Sequence of chain 1.A:
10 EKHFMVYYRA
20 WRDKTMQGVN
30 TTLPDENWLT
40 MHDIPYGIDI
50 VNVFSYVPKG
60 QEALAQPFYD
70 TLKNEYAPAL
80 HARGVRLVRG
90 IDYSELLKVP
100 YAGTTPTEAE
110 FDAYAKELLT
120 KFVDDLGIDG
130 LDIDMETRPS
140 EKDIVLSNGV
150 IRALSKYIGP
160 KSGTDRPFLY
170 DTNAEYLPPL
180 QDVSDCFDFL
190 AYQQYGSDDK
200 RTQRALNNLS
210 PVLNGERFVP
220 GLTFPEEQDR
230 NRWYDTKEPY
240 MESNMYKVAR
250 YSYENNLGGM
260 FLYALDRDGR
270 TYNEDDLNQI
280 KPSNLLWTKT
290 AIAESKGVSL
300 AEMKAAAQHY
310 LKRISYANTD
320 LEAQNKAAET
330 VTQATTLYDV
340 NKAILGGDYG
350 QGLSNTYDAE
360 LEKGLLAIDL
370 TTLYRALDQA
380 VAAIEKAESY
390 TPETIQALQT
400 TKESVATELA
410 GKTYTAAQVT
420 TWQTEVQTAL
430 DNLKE

Binding-site contacts:
Ligand atom C8 contacts residue ASP170 of chain 1.A at 3.4 Å.
Ligand atom O1 contacts residue GLN192 of chain 1.A at 2.0 Å (h-bond).
Ligand atom C1 contacts residue SER54 of chain 1.A at 3.3 Å.
Ligand atom C6 contacts residue ARG88 of chain 1.A at 3.3 Å.
Ligand atom O2 contacts residue GLU135 of chain 1.A at 3.1 Å.
Ligand atom O4 contacts residue ASN29 of chain 1.A at 3.2 Å (h-bond).
Ligand atom O4 contacts residue GLU226 of chain 1.A at 2.8 Å (salt-bridge).
Ligand atom C2 contacts residue GLU135 of chain 1.A at 3.3 Å.
Ligand atom O2 contacts residue ASN29 of chain 1.A at 3.0 Å (h-bond).
Ligand atom C3 contacts residue ASP91 of chain 1.A at 3.2 Å.
Ligand atom N2 contacts residue ASP133 of chain 1.A at 3.2 Å (salt-bridge).
Ligand atom O6 contacts residue GLU225 of chain 1.A at 3.0 Å (salt-bridge).
Ligand atom O4 contacts residue TYR262 of chain 1.A at 3.1 Å (h-bond).
Ligand atom O3 contacts residue TRP20 of chain 1.A at 3.1 Å (h-bond).
Ligand atom O3 contacts residue THR136 of chain 1.A at 3.2 Å (h-bond).
Ligand atom O6 contacts residue ARG88 of chain 1.A at 2.7 Å (salt-bridge).
Ligand atom O4 contacts residue GLU94 of chain 1.A at 2.7 Å (salt-bridge).
Ligand atom O3 contacts residue GLU226 of chain 1.A at 2.6 Å (salt-bridge).
Ligand atom O2 contacts residue GLU225 of chain 1.A at 2.7 Å (salt-bridge).
Ligand atom N2 contacts residue GLU135 of chain 1.A at 3.0 Å (salt-bridge).
Ligand atom O5 contacts residue TYR55 of chain 1.A at 3.4 Å.
Ligand atom O4 contacts residue ASP133 of chain 1.A at 2.7 Å (salt-bridge).
Ligand atom O2 contacts residue TYR55 of chain 1.A at 3.2 Å.
Ligand atom O2 contacts residue TYR262 of chain 1.A at 2.5 Å (h-bond).
Ligand atom C7 contacts residue GLN192 of chain 1.A at 3.1 Å.
Ligand atom C4 contacts residue GLU226 of chain 1.A at 3.2 Å.
Ligand atom O7 contacts residue TYR262 of chain 1.A at 3.2 Å.
Ligand atom O6 contacts residue ASP228 of chain 1.A at 3.4 Å.
Ligand atom C1 contacts residue GLN192 of chain 1.A at 3.1 Å.
Ligand atom N2 contacts residue GLN192 of chain 1.A at 3.4 Å (h-bond).
Ligand atom O1 contacts residue GLU135 of chain 1.A at 2.5 Å (salt-bridge).
Ligand atom O4 contacts residue ARG18 of chain 1.A at 3.0 Å (salt-bridge).
Ligand atom O3 contacts residue ASP91 of chain 1.A at 2.8 Å (salt-bridge).
Ligand atom C1 contacts residue ASP133 of chain 1.A at 3.4 Å.
Ligand atom C8 contacts residue GLN192 of chain 1.A at 3.0 Å.
Ligand atom C2 contacts residue ASP133 of chain 1.A at 3.4 Å.
Ligand atom O2 contacts residue ASP133 of chain 1.A at 3.1 Å (salt-bridge).
Ligand atom O3 contacts residue PHE53 of chain 1.A at 2.9 Å.
Ligand atom O7 contacts residue TYR194 of chain 1.A at 2.9 Å (h-bond).
Ligand atom O5 contacts residue SER54 of chain 1.A at 2.9 Å (h-bond).

A small-molecule ligand and the protein it binds are described below.
Small molecule (SMILES): CC(=O)N[C@@H]1[C@@H](O)[C@H](O[C@@H]2O[C@H](CO[C@H]3O[C@H](CO[C@H]4O[C@H](CO)[C@@H](O)[C@H](O)[C@@H]4O)[C@@H](O)[C@H](O[C@H]4O[C@H](CO)[C@@H](O)[C@H](O)[C@@H]4O)[C@@H]3O)[C@@H](O)[C@H](O[C@H]3O[C@H](CO)[C@@H](O)[C@H](O)[C@@H]3O)[C@@H]2O)[C@@H](CO)O[C@H]1O